A small-molecule ligand and the protein it binds are described below.
Small molecule (SMILES): CC(=O)N[C@H]1[C@H](O[C@H]2[C@H](O)[C@@H](NC(C)=O)CO[C@@H]2CO)O[C@H](CO)[C@@H](O)[C@@H]1O

Binding-site contacts:
Ligand atom O5 contacts residue GLN1051 of chain 1.C at 4.1 Å.
Ligand atom O5 contacts residue ASN697 of chain 1.C at 2.3 Å (h-bond).
Ligand atom O6 contacts residue GLN906 of chain 1.C at 3.5 Å (h-bond).
Ligand atom C2 contacts residue GLN1051 of chain 1.C at 4.5 Å.
Ligand atom C4 contacts residue ASN697 of chain 1.C at 4.2 Å.
Ligand atom N2 contacts residue ASN697 of chain 1.C at 2.9 Å (h-bond).
Ligand atom O7 contacts residue ASN697 of chain 1.C at 3.8 Å.
Ligand atom O6 contacts residue LEU902 of chain 1.C at 4.1 Å.
Ligand atom C7 contacts residue GLN1051 of chain 1.C at 4.4 Å.
Ligand atom C2 contacts residue ASN697 of chain 1.C at 2.5 Å.
Ligand atom O7 contacts residue LEU902 of chain 1.C at 3.7 Å.
Ligand atom C5 contacts residue ASN697 of chain 1.C at 3.6 Å.
Ligand atom C8 contacts residue LEU902 of chain 1.C at 3.9 Å (hydrophobic).
Ligand atom C5 contacts residue LEU902 of chain 1.C at 4.5 Å (hydrophobic).
Ligand atom C1 contacts residue GLN1051 of chain 1.C at 4.2 Å.
Ligand atom O7 contacts residue GLN1051 of chain 1.C at 3.6 Å.
Ligand atom C3 contacts residue ASN697 of chain 1.C at 3.8 Å.
Ligand atom C1 contacts residue ASN697 of chain 1.C at 1.4 Å.
Ligand atom O4 contacts residue LEU902 of chain 1.C at 4.4 Å.
Ligand atom C7 contacts residue ASN697 of chain 1.C at 3.6 Å.
Ligand atom C7 contacts residue LEU902 of chain 1.C at 3.9 Å (hydrophobic).

Sequence of chain 1.C:
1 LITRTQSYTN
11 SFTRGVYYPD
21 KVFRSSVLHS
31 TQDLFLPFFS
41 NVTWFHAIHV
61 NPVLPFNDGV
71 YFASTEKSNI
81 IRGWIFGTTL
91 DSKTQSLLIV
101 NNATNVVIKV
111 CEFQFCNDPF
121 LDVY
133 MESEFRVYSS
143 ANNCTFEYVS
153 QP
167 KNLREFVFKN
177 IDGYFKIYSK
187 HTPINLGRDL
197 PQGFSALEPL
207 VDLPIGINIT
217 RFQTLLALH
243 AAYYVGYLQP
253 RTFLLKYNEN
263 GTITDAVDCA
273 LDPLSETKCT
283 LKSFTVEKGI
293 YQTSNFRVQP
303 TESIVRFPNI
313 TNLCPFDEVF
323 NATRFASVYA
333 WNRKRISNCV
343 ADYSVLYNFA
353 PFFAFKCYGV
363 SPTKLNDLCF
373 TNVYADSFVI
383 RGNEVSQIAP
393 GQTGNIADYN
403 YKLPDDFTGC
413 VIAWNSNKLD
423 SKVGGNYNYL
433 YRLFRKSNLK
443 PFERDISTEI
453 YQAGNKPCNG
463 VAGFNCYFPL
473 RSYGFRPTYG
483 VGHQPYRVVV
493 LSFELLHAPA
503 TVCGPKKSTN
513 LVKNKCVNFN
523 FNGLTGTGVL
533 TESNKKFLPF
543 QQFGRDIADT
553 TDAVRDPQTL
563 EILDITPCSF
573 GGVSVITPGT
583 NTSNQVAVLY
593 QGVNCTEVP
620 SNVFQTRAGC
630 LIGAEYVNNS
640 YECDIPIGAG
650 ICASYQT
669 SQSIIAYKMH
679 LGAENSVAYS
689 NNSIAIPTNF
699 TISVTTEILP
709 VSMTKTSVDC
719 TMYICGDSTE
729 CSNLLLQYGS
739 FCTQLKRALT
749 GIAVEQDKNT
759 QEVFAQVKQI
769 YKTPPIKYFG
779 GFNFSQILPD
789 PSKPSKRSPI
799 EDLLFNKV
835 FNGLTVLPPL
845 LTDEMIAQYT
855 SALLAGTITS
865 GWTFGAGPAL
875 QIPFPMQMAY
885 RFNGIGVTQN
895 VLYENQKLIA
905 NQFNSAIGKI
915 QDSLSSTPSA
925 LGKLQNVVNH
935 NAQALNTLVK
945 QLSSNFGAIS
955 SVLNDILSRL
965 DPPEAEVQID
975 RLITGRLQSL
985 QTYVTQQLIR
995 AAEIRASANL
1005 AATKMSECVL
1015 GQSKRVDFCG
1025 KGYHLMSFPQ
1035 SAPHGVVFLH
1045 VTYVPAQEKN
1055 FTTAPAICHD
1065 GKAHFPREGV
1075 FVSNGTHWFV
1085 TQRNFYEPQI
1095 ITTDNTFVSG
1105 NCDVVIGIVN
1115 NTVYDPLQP